Binding-site contacts:
Ligand atom C8 contacts residue VAL124 of chain 1.A at 4.2 Å (hydrophobic).
Ligand atom O5 contacts residue THR121 of chain 1.A at 4.2 Å.
Ligand atom C7 contacts residue ASN122 of chain 1.A at 4.3 Å.
Ligand atom N2 contacts residue ASN119 of chain 1.A at 2.9 Å (h-bond).
Ligand atom O7 contacts residue ASN122 of chain 1.A at 3.4 Å (h-bond).
Ligand atom C4 contacts residue ASN119 of chain 1.A at 4.2 Å.
Ligand atom C3 contacts residue ASN119 of chain 1.A at 3.8 Å.
Ligand atom C2 contacts residue ASN119 of chain 1.A at 2.4 Å.
Ligand atom C7 contacts residue ASN119 of chain 1.A at 3.4 Å.
Ligand atom C1 contacts residue ASN119 of chain 1.A at 1.4 Å.
Ligand atom C8 contacts residue ASN119 of chain 1.A at 4.5 Å.
Ligand atom O6 contacts residue ALA120 of chain 1.A at 3.9 Å.
Ligand atom C5 contacts residue ASN119 of chain 1.A at 3.7 Å.
Ligand atom O6 contacts residue THR121 of chain 1.A at 4.0 Å.
Ligand atom O7 contacts residue ASN119 of chain 1.A at 3.5 Å (h-bond).
Ligand atom O5 contacts residue ASN119 of chain 1.A at 2.4 Å (h-bond).

Sequence of chain 1.A:
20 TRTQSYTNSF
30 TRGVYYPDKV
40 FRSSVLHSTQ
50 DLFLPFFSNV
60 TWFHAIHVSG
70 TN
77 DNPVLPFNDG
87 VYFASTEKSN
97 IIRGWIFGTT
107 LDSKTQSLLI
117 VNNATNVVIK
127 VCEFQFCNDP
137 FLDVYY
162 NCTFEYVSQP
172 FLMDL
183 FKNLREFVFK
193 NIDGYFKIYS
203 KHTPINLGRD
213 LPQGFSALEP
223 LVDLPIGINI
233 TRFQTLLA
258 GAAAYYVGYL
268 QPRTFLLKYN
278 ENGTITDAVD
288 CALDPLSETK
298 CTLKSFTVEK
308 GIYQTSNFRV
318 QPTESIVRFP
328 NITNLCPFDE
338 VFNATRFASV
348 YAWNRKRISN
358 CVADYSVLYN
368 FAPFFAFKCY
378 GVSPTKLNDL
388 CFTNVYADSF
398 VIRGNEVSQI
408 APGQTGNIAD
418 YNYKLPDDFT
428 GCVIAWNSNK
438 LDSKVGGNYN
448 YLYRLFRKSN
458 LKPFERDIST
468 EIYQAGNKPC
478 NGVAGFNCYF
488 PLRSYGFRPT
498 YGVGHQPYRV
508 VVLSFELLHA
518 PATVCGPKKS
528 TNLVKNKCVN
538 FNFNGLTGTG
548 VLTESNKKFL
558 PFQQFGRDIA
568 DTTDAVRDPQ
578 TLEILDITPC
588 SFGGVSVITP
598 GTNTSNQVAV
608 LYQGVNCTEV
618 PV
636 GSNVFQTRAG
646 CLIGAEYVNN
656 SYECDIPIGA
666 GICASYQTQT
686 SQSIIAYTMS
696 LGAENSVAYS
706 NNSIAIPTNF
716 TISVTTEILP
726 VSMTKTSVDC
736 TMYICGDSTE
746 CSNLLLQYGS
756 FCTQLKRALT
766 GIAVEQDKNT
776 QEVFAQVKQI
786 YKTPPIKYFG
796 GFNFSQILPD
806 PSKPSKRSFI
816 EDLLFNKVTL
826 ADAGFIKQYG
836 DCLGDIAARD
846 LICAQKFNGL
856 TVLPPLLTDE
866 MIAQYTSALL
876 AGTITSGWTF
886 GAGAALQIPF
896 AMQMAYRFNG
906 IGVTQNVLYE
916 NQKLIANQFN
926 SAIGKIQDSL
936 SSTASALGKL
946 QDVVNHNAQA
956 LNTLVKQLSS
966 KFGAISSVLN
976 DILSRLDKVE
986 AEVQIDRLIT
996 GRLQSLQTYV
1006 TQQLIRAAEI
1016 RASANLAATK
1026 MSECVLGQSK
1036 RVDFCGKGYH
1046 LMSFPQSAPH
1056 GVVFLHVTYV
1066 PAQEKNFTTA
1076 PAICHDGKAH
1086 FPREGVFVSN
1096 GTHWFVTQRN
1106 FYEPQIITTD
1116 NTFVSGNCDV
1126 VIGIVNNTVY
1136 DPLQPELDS

This protein binds this small molecule.
Small molecule (SMILES): CC(=O)N[C@@H]1[C@@H](O)[C@H](O)[C@@H](CO)O[C@H]1O